This protein binds this small molecule.
Small molecule (SMILES): OC[C@H]1O[C@H](O[C@H]2[C@H](O)[C@@H](O)[C@H](OCCCCCC3CCCCC3)O[C@@H]2CO)[C@H](O)[C@@H](O)[C@@H]1O

Sequence of chain 1.B:
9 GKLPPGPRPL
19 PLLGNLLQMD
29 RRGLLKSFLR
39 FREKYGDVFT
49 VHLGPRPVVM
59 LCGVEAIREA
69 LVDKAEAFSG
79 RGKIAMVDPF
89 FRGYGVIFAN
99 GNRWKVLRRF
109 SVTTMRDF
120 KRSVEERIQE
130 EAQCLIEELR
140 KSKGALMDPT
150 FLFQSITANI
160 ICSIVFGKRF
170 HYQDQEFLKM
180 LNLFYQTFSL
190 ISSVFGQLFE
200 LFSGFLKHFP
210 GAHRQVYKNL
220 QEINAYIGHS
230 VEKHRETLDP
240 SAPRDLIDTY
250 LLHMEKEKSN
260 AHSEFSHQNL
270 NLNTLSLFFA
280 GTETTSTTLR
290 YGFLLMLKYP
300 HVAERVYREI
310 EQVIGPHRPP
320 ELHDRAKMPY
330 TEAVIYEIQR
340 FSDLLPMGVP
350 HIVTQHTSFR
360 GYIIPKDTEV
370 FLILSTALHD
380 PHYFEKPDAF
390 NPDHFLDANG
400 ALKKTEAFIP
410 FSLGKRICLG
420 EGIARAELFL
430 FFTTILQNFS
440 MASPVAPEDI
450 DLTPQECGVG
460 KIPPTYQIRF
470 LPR

Binding-site contacts:
Ligand atom C7 contacts residue LEU24 of chain 1.B at 4.1 Å (hydrophobic).
Ligand atom C10 contacts residue VAL193 of chain 1.B at 4.3 Å (hydrophobic).
Ligand atom C5 contacts residue ARG29 of chain 1.B at 3.5 Å.
Ligand atom C1 contacts residue MET27 of chain 1.B at 3.6 Å (hydrophobic).
Ligand atom C7 contacts residue ASP28 of chain 1.B at 4.4 Å.
Ligand atom C5 contacts residue ASP28 of chain 1.B at 3.9 Å.
Ligand atom C7 contacts residue MET27 of chain 1.B at 4.0 Å (hydrophobic).
Ligand atom C3 contacts residue LEU24 of chain 1.B at 3.4 Å (hydrophobic).
Ligand atom C10 contacts residue ASP28 of chain 1.B at 4.2 Å.
Ligand atom C11 contacts residue VAL193 of chain 1.B at 4.5 Å (hydrophobic).
Ligand atom O12 contacts residue MET27 of chain 1.B at 4.4 Å.
Ligand atom C10 contacts residue ARG29 of chain 1.B at 3.9 Å.
Ligand atom C11 contacts residue ASP28 of chain 1.B at 4.1 Å.
Ligand atom C10 contacts residue GLY31 of chain 1.B at 3.8 Å.
Ligand atom C9 contacts residue LEU32 of chain 1.B at 4.4 Å (hydrophobic).
Ligand atom C11 contacts residue ARG29 of chain 1.B at 3.6 Å.
Ligand atom C6 contacts residue MET27 of chain 1.B at 4.5 Å (hydrophobic).
Ligand atom C8 contacts residue LEU200 of chain 1.B at 4.5 Å (hydrophobic).
Ligand atom C9 contacts residue GLN196 of chain 1.B at 3.9 Å.
Ligand atom C2 contacts residue MET27 of chain 1.B at 4.2 Å (hydrophobic).
Ligand atom C8 contacts residue LEU32 of chain 1.B at 4.2 Å (hydrophobic).
Ligand atom C6 contacts residue ARG29 of chain 1.B at 3.9 Å.
Ligand atom C9 contacts residue LEU197 of chain 1.B at 4.3 Å (hydrophobic).
Ligand atom C3 contacts residue MET27 of chain 1.B at 3.5 Å (hydrophobic).
Ligand atom O12 contacts residue LEU25 of chain 1.B at 4.3 Å.
Ligand atom C9 contacts residue GLY31 of chain 1.B at 4.5 Å.
Ligand atom C8 contacts residue MET27 of chain 1.B at 4.2 Å (hydrophobic).
Ligand atom C2 contacts residue LEU24 of chain 1.B at 4.0 Å (hydrophobic).
Ligand atom C6 contacts residue ASP28 of chain 1.B at 3.4 Å.
Ligand atom C4 contacts residue LEU24 of chain 1.B at 4.0 Å (hydrophobic).